Binding-site contacts:
Ligand atom C7 contacts residue HIS53 of chain 11.A at 4.2 Å.
Ligand atom O2S contacts residue HIS56 of chain 11.A at 4.4 Å.
Ligand atom N3' contacts residue CYS49 of chain 11.A at 3.1 Å (h-bond).
Ligand atom C7 contacts residue HIS52 of chain 11.A at 3.6 Å.
Ligand atom C7 contacts residue HIS56 of chain 11.A at 3.8 Å.
Ligand atom C1 contacts residue HIS53 of chain 11.A at 4.4 Å.
Ligand atom C1' contacts residue CYS49 of chain 11.A at 1.8 Å (hydrophobic).
Ligand atom O2' contacts residue HIS52 of chain 11.A at 2.7 Å (h-bond).
Ligand atom C9 contacts residue HIS53 of chain 11.A at 4.0 Å.
Ligand atom O2' contacts residue CYS49 of chain 11.A at 3.9 Å.
Ligand atom C10 contacts residue HIS53 of chain 11.A at 3.4 Å.
Ligand atom C2' contacts residue HIS52 of chain 11.A at 3.9 Å.
Ligand atom O3S contacts residue HIS56 of chain 11.A at 3.4 Å.
Ligand atom N6' contacts residue HIS53 of chain 11.A at 3.8 Å.
Ligand atom C5 contacts residue HIS53 of chain 11.A at 3.7 Å.
Ligand atom C5' contacts residue CYS49 of chain 11.A at 3.8 Å (hydrophobic).
Ligand atom C6 contacts residue HIS52 of chain 11.A at 3.6 Å.
Ligand atom C4' contacts residue CYS49 of chain 11.A at 4.5 Å (hydrophobic).
Ligand atom C5' contacts residue HIS53 of chain 11.A at 4.2 Å.
Ligand atom C4 contacts residue HIS53 of chain 11.A at 3.5 Å.
Ligand atom C6 contacts residue HIS53 of chain 11.A at 3.8 Å.
Ligand atom C2 contacts residue HIS53 of chain 11.A at 4.4 Å.
Ligand atom C3 contacts residue HIS53 of chain 11.A at 4.0 Å.
Ligand atom C8 contacts residue HIS56 of chain 11.A at 3.9 Å.
Ligand atom C2' contacts residue CYS49 of chain 11.A at 2.8 Å (hydrophobic).

Sequence of chain 11.A:
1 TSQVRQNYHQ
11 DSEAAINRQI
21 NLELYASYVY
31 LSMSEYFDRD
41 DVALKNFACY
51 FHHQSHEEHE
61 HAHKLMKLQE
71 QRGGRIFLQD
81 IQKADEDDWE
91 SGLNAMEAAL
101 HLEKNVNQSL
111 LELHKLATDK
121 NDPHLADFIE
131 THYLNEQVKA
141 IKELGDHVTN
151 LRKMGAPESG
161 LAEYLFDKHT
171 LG

A small-molecule ligand and the protein it binds are described below.
Small molecule (SMILES): CC(=O)NCCNc1cccc2c(S(=O)(=O)O)cccc12